Sequence of chain 3.A:
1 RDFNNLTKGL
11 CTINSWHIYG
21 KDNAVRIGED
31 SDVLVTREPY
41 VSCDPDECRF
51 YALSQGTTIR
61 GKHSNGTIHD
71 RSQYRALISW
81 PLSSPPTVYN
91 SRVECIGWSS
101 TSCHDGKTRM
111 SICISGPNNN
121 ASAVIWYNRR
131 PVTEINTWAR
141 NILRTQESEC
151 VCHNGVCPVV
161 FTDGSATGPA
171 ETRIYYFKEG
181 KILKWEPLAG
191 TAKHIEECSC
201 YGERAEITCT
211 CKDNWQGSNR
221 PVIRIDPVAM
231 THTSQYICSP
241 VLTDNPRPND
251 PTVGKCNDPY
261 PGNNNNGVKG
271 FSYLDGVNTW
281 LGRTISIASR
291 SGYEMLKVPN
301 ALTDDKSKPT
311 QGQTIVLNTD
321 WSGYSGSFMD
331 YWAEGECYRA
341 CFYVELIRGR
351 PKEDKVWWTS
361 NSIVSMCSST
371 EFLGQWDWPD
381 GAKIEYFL

The protein below binds the small molecule below.
Small molecule (SMILES): CC(=O)N[C@@H]1[C@@H](O)[C@H](O)[C@@H](CO)O[C@H]1O

Binding-site contacts:
Ligand atom C7 contacts residue TRP357 of chain 3.A at 3.8 Å (hydrophobic).
Ligand atom C1 contacts residue ASN65 of chain 3.A at 1.4 Å.
Ligand atom C8 contacts residue TRP357 of chain 3.A at 3.4 Å (hydrophobic).
Ligand atom O4 contacts residue TRP357 of chain 3.A at 4.4 Å.
Ligand atom O7 contacts residue ASN65 of chain 3.A at 3.3 Å (h-bond).
Ligand atom C4 contacts residue ASN65 of chain 3.A at 4.2 Å.
Ligand atom C2 contacts residue TRP357 of chain 3.A at 3.9 Å (hydrophobic).
Ligand atom O3 contacts residue TRP357 of chain 3.A at 4.2 Å.
Ligand atom C1 contacts residue TRP357 of chain 3.A at 3.7 Å (hydrophobic).
Ligand atom C6 contacts residue TRP357 of chain 3.A at 4.5 Å (hydrophobic).
Ligand atom C7 contacts residue ASN65 of chain 3.A at 3.3 Å.
Ligand atom C5 contacts residue TRP357 of chain 3.A at 3.8 Å (hydrophobic).
Ligand atom C3 contacts residue ASN65 of chain 3.A at 3.7 Å.
Ligand atom C5 contacts residue ASN65 of chain 3.A at 3.6 Å.
Ligand atom C2 contacts residue ASN65 of chain 3.A at 2.4 Å.
Ligand atom C3 contacts residue TRP357 of chain 3.A at 3.6 Å (hydrophobic).
Ligand atom N2 contacts residue TRP357 of chain 3.A at 3.1 Å (h-bond).
Ligand atom C4 contacts residue TRP357 of chain 3.A at 4.3 Å (hydrophobic).
Ligand atom O5 contacts residue TRP357 of chain 3.A at 4.2 Å.
Ligand atom N2 contacts residue ASN65 of chain 3.A at 2.9 Å (h-bond).
Ligand atom O5 contacts residue ASN65 of chain 3.A at 2.4 Å (h-bond).